Sequence of chain 1.G:
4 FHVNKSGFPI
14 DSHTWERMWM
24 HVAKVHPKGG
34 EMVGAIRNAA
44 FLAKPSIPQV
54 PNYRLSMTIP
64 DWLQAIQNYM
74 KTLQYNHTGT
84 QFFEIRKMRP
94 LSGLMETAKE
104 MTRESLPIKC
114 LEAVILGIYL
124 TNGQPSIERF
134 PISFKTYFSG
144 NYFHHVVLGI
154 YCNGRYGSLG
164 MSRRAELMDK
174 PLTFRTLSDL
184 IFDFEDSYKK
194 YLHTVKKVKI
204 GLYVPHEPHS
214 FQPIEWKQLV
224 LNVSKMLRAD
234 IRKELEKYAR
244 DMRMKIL

This small molecule binds to this protein.
Small molecule (SMILES): Cc1ccc(S(=O)(=O)N[C@@H](Cc2ccccc2)C(=O)CCl)cc1

Binding-site contacts:
Ligand atom C4 contacts residue HIS147 of chain 1.G at 3.8 Å.
Ligand atom O5 contacts residue GOL1 of chain 1.S at 3.9 Å.
Ligand atom C11 contacts residue HIS196 of chain 1.G at 3.7 Å.
Ligand atom C22 contacts residue HIS148 of chain 1.G at 4.0 Å.
Ligand atom C11 contacts residue PHE146 of chain 1.G at 3.3 Å (hydrophobic).
Ligand atom C19 contacts residue SER165 of chain 1.G at 3.5 Å.
Ligand atom S12 contacts residue TYR78 of chain 1.G at 3.6 Å.
Ligand atom N2 contacts residue TYR78 of chain 1.G at 2.8 Å (h-bond).
Ligand atom C20 contacts residue LEU170 of chain 1.G at 3.6 Å (hydrophobic).
Ligand atom C17 contacts residue ARG166 of chain 1.G at 3.8 Å.
Ligand atom O14 contacts residue HIS148 of chain 1.G at 3.1 Å.
Ligand atom C1 contacts residue HIS147 of chain 1.G at 3.9 Å.
Ligand atom C8 contacts residue ARG166 of chain 1.G at 3.9 Å.
Ligand atom O5 contacts residue CYS113 of chain 1.G at 3.1 Å (h-bond).
Ligand atom C1 contacts residue CYS113 of chain 1.G at 4.0 Å (hydrophobic).
Ligand atom N2 contacts residue ARG166 of chain 1.G at 3.9 Å.
Ligand atom O5 contacts residue HIS147 of chain 1.G at 3.4 Å (h-bond).
Ligand atom O14 contacts residue MET164 of chain 1.G at 4.0 Å.
Ligand atom C21 contacts residue HIS196 of chain 1.G at 3.6 Å.
Ligand atom O13 contacts residue SER165 of chain 1.G at 3.4 Å (h-bond).
Ligand atom C15 contacts residue ARG167 of chain 1.G at 4.1 Å.
Ligand atom C22 contacts residue CYS113 of chain 1.G at 1.8 Å (hydrophobic).
Ligand atom C18 contacts residue SER165 of chain 1.G at 3.6 Å.
Ligand atom C1 contacts residue TYR78 of chain 1.G at 3.8 Å (hydrophobic).
Ligand atom C20 contacts residue TYR191 of chain 1.G at 4.1 Å (hydrophobic).
Ligand atom C9 contacts residue PHE146 of chain 1.G at 3.4 Å (hydrophobic).
Ligand atom C4 contacts residue CYS113 of chain 1.G at 2.8 Å (hydrophobic).
Ligand atom C22 contacts residue TYR78 of chain 1.G at 3.5 Å (hydrophobic).
Ligand atom C21 contacts residue LEU170 of chain 1.G at 4.0 Å (hydrophobic).
Ligand atom C16 contacts residue ARG167 of chain 1.G at 4.1 Å.
Ligand atom S12 contacts residue SER165 of chain 1.G at 3.6 Å (h-bond).
Ligand atom C7 contacts residue PHE146 of chain 1.G at 4.1 Å (hydrophobic).
Ligand atom O14 contacts residue SER165 of chain 1.G at 3.1 Å (h-bond).
Ligand atom O13 contacts residue ARG166 of chain 1.G at 2.9 Å (salt-bridge).
Ligand atom C3 contacts residue HIS147 of chain 1.G at 3.9 Å.
Ligand atom C10 contacts residue PHE146 of chain 1.G at 3.4 Å (hydrophobic).
Ligand atom O13 contacts residue TYR78 of chain 1.G at 3.2 Å (h-bond).
Ligand atom C7 contacts residue HIS147 of chain 1.G at 3.7 Å.
Ligand atom C4 contacts residue TYR78 of chain 1.G at 3.7 Å (hydrophobic).
Ligand atom C8 contacts residue PHE146 of chain 1.G at 4.0 Å (hydrophobic).